A small-molecule ligand and the protein it binds are described below.
Small molecule (SMILES): CC(=O)N[C@H]1[C@H](O[C@H]2[C@H](O)[C@@H](NC(C)=O)CO[C@@H]2CO)O[C@H](CO)[C@@H](O)[C@@H]1O

Sequence of chain 1.A:
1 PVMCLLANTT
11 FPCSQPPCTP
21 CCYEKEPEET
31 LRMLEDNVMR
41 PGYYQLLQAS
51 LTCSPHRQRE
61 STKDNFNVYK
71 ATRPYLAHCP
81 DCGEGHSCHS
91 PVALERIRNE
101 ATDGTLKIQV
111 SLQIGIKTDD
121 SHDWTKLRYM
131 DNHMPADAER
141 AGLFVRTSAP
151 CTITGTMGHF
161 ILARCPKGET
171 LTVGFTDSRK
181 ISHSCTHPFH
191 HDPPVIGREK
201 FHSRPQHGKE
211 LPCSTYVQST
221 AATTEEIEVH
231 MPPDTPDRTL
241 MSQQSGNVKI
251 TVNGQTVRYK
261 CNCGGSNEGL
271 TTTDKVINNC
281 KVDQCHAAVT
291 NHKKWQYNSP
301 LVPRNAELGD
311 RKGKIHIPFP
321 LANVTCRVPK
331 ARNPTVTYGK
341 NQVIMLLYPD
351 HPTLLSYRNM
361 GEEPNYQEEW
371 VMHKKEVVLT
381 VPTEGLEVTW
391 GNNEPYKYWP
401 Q

Binding-site contacts:
Ligand atom C7 contacts residue ASN8 of chain 1.A at 3.8 Å.
Ligand atom C3 contacts residue ASN8 of chain 1.A at 3.8 Å.
Ligand atom C5 contacts residue ASN8 of chain 1.A at 3.7 Å.
Ligand atom C2 contacts residue ASN8 of chain 1.A at 2.5 Å.
Ligand atom O5 contacts residue ASN8 of chain 1.A at 2.4 Å (h-bond).
Ligand atom O7 contacts residue ASN8 of chain 1.A at 4.1 Å.
Ligand atom C1 contacts residue ASN8 of chain 1.A at 1.4 Å.
Ligand atom N2 contacts residue ASN8 of chain 1.A at 3.0 Å (h-bond).
Ligand atom N2 contacts residue THR9 of chain 1.A at 4.2 Å.
Ligand atom C8 contacts residue ASN8 of chain 1.A at 3.9 Å.
Ligand atom C8 contacts residue THR9 of chain 1.A at 4.1 Å.
Ligand atom C4 contacts residue ASN8 of chain 1.A at 4.3 Å.